Sequence of chain 1.D:
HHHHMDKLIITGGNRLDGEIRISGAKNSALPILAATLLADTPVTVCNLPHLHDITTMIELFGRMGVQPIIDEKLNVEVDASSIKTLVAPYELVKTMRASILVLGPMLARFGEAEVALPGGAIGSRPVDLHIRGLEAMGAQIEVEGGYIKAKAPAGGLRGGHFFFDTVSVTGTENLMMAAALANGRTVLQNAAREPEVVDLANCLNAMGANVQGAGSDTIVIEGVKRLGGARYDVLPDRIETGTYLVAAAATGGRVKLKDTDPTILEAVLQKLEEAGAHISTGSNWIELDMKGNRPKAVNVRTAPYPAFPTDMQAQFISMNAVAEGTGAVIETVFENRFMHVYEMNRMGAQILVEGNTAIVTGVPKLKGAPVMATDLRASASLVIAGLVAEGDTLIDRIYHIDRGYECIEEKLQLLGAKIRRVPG

A small-molecule ligand and the protein it binds are described below.
Small molecule (SMILES): C=C(O[C@H]1[C@H](O)[C@@H](CO)O[C@H](O[P](=O)(O)O[P](=O)(O)OC[C@H]2O[C@@H](n3ccc(=O)[nH]c3=O)[C@H](O)[C@@H]2O)[C@@H]1NC(C)=O)C(=O)O

Binding-site contacts:
Ligand atom O2D contacts residue PRO131 of chain 1.D at 3.5 Å.
Ligand atom O3 contacts residue ASN31 of chain 1.D at 3.5 Å (h-bond).
Ligand atom PB contacts residue THR175 of chain 1.D at 3.6 Å.
Ligand atom O4U contacts residue PRO131 of chain 1.D at 3.3 Å (h-bond).
Ligand atom C1E contacts residue LYS30 of chain 1.D at 3.4 Å.
Ligand atom O2D contacts residue SER129 of chain 1.D at 2.9 Å (h-bond).
Ligand atom O1E contacts residue LYS30 of chain 1.D at 3.6 Å.
Ligand atom O4U contacts residue ASP133 of chain 1.D at 3.2 Å (salt-bridge).
Ligand atom O1 contacts residue ARG130 of chain 1.D at 3.2 Å (salt-bridge).
Ligand atom N3U contacts residue PRO131 of chain 1.D at 3.2 Å (h-bond).
Ligand atom O1E contacts residue LEU381 of chain 1.D at 3.6 Å.
Ligand atom O2U contacts residue PRO131 of chain 1.D at 3.6 Å.
Ligand atom C7 contacts residue ASN31 of chain 1.D at 3.4 Å.
Ligand atom O4 contacts residue PHE339 of chain 1.D at 3.4 Å.
Ligand atom N3U contacts residue ASP133 of chain 1.D at 2.8 Å (salt-bridge).
Ligand atom C4U contacts residue LEU134 of chain 1.D at 3.6 Å (hydrophobic).
Ligand atom O4D contacts residue THR171 of chain 1.D at 3.4 Å.
Ligand atom O2B contacts residue ARG130 of chain 1.D at 2.9 Å (salt-bridge).
Ligand atom C4U contacts residue PRO131 of chain 1.D at 3.0 Å (hydrophobic).
Ligand atom C5U contacts residue PRO131 of chain 1.D at 3.3 Å (hydrophobic).
Ligand atom O2A contacts residue SER173 of chain 1.D at 3.4 Å.
Ligand atom O1B contacts residue VAL174 of chain 1.D at 3.5 Å.
Ligand atom O4U contacts residue VAL132 of chain 1.D at 3.1 Å.
Ligand atom O1A contacts residue SER173 of chain 1.D at 2.8 Å (h-bond).
Ligand atom O5 contacts residue VAL174 of chain 1.D at 3.6 Å.
Ligand atom O2E contacts residue LYS30 of chain 1.D at 2.6 Å (salt-bridge).
Ligand atom O2A contacts residue VAL174 of chain 1.D at 2.9 Å (h-bond).
Ligand atom O4 contacts residue ASP316 of chain 1.D at 2.8 Å (salt-bridge).
Ligand atom C4U contacts residue ASP133 of chain 1.D at 3.6 Å.
Ligand atom O2E contacts residue ASN31 of chain 1.D at 3.2 Å (h-bond).
Ligand atom O3D contacts residue VAL338 of chain 1.D at 3.0 Å (h-bond).
Ligand atom O4U contacts residue LEU134 of chain 1.D at 2.8 Å (h-bond).
Ligand atom C5D contacts residue VAL172 of chain 1.D at 3.6 Å (hydrophobic).
Ligand atom O3 contacts residue ASP316 of chain 1.D at 3.6 Å (salt-bridge).
Ligand atom C8 contacts residue ASN31 of chain 1.D at 3.4 Å.
Ligand atom C5U contacts residue SER173 of chain 1.D at 3.5 Å.
Ligand atom O4D contacts residue VAL172 of chain 1.D at 3.6 Å (h-bond).
Ligand atom O7 contacts residue ASN31 of chain 1.D at 3.3 Å.
Ligand atom C4 contacts residue ASP316 of chain 1.D at 3.4 Å.
Ligand atom O1B contacts residue THR175 of chain 1.D at 2.8 Å (h-bond).